A protein and the small-molecule ligand that binds it are described below.
Small molecule (SMILES): COCC(CCO[C@H]1CC[C@@]2(C)C(=CC[C@H]3[C@@H]4C[C@@H]5O[C@]6(CC[C@@H](C)CO6)[C@@H](C)[C@@H]5[C@@]4(C)CC[C@@H]32)C1)COC

Sequence of chain 1.B:
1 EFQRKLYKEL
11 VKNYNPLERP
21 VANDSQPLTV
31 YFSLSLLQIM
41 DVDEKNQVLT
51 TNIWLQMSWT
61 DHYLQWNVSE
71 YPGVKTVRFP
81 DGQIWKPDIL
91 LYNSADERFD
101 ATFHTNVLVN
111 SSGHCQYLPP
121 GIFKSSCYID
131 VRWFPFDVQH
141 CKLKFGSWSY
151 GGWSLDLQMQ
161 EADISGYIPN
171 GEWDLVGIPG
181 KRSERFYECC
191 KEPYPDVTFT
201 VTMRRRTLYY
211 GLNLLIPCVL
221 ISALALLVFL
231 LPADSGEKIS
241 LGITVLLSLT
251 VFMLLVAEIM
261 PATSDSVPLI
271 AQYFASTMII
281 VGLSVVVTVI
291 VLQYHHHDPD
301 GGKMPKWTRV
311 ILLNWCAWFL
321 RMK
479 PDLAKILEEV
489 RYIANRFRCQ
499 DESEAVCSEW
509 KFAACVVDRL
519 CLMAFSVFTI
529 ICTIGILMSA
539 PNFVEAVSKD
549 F

Binding-site contacts:
Ligand atom C24 contacts residue TRP315 of chain 1.B at 4.5 Å (hydrophobic).
Ligand atom C21 contacts residue TRP315 of chain 1.B at 4.3 Å (hydrophobic).
Ligand atom C19 contacts residue PHE319 of chain 1.B at 4.1 Å (hydrophobic).
Ligand atom C78 contacts residue ALA522 of chain 1.B at 4.0 Å (hydrophobic).
Ligand atom O80 contacts residue ALA522 of chain 1.B at 4.0 Å.
Ligand atom C19 contacts residue CYS316 of chain 1.B at 4.4 Å (hydrophobic).
Ligand atom C10 contacts residue PHE319 of chain 1.B at 3.9 Å (hydrophobic).
Ligand atom C79 contacts residue PHE526 of chain 1.B at 4.4 Å (hydrophobic).
Ligand atom C75 contacts residue ALA522 of chain 1.B at 4.1 Å (hydrophobic).
Ligand atom C10 contacts residue LEU518 of chain 1.B at 4.1 Å (hydrophobic).
Ligand atom C75 contacts residue LEU518 of chain 1.B at 3.9 Å (hydrophobic).
Ligand atom O20 contacts residue TRP315 of chain 1.B at 4.1 Å.
Ligand atom C23 contacts residue TRP315 of chain 1.B at 3.9 Å (hydrophobic).
Ligand atom C81 contacts residue VAL525 of chain 1.B at 3.8 Å (hydrophobic).
Ligand atom C17 contacts residue TRP315 of chain 1.B at 3.9 Å (hydrophobic).
Ligand atom C79 contacts residue ALA522 of chain 1.B at 4.3 Å (hydrophobic).
Ligand atom C18 contacts residue TRP318 of chain 1.B at 3.8 Å (hydrophobic).
Ligand atom C77 contacts residue VAL525 of chain 1.B at 3.9 Å (hydrophobic).
Ligand atom C77 contacts residue ALA522 of chain 1.B at 4.0 Å (hydrophobic).
Ligand atom C22 contacts residue TRP315 of chain 1.B at 3.7 Å (hydrophobic).
Ligand atom C78 contacts residue VAL525 of chain 1.B at 4.3 Å (hydrophobic).
Ligand atom C50 contacts residue TRP315 of chain 1.B at 3.9 Å (hydrophobic).
Ligand atom C19 contacts residue TRP315 of chain 1.B at 3.9 Å (hydrophobic).
Ligand atom O25 contacts residue TRP315 of chain 1.B at 3.8 Å.
Ligand atom C74 contacts residue MET521 of chain 1.B at 4.3 Å (hydrophobic).
Ligand atom C09 contacts residue PHE319 of chain 1.B at 3.5 Å (hydrophobic).
Ligand atom C81 contacts residue PHE526 of chain 1.B at 3.6 Å (hydrophobic).
Ligand atom C78 contacts residue PHE526 of chain 1.B at 3.9 Å (hydrophobic).
Ligand atom C01 contacts residue PHE319 of chain 1.B at 4.2 Å (hydrophobic).
Ligand atom C75 contacts residue MET521 of chain 1.B at 4.0 Å (hydrophobic).
Ligand atom C18 contacts residue TRP315 of chain 1.B at 3.7 Å (hydrophobic).
Ligand atom C12 contacts residue PHE319 of chain 1.B at 3.9 Å (hydrophobic).